Sequence of chain 1.A:
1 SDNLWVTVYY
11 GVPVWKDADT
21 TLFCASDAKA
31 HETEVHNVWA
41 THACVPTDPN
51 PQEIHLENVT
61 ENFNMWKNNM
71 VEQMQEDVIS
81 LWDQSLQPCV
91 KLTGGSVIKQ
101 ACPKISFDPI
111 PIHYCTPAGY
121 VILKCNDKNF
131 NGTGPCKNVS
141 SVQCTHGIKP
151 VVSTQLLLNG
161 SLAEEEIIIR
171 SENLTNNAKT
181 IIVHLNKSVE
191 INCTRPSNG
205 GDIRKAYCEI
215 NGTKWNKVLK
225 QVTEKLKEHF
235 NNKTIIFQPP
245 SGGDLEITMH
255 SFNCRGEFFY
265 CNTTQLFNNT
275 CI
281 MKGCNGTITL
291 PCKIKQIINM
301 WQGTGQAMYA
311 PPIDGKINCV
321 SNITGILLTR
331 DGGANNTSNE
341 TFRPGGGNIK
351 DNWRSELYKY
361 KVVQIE

Binding-site contacts:
Ligand atom C3 contacts residue ASN58 of chain 1.A at 3.8 Å.
Ligand atom N2 contacts residue ASN58 of chain 1.A at 2.9 Å (h-bond).
Ligand atom C4 contacts residue ASN58 of chain 1.A at 4.3 Å.
Ligand atom C8 contacts residue ASN58 of chain 1.A at 4.4 Å.
Ligand atom O5 contacts residue ASN58 of chain 1.A at 2.4 Å (h-bond).
Ligand atom C2 contacts residue ASN58 of chain 1.A at 2.5 Å.
Ligand atom C1 contacts residue ASN58 of chain 1.A at 1.4 Å.
Ligand atom O7 contacts residue ASN58 of chain 1.A at 3.0 Å (h-bond).
Ligand atom C7 contacts residue ASN58 of chain 1.A at 3.4 Å.
Ligand atom C5 contacts residue ASN58 of chain 1.A at 3.6 Å.

The protein below binds the small molecule below.
Small molecule (SMILES): CC(=O)N[C@@H]1[C@@H](O)[C@H](O)[C@@H](CO)O[C@H]1O